Binding-site contacts:
Ligand atom C2 contacts residue ASN187 of chain 1.B at 2.5 Å.
Ligand atom C5 contacts residue ASN187 of chain 1.B at 3.7 Å.
Ligand atom C3 contacts residue GLU300 of chain 1.B at 3.3 Å.
Ligand atom C4 contacts residue ASN187 of chain 1.B at 4.2 Å.
Ligand atom O6 contacts residue GLU277 of chain 1.B at 2.9 Å (salt-bridge).
Ligand atom O7 contacts residue ASN240 of chain 1.B at 3.8 Å.
Ligand atom O6 contacts residue GLN276 of chain 1.B at 3.8 Å.
Ligand atom O4 contacts residue GLU300 of chain 1.B at 3.6 Å.
Ligand atom C3 contacts residue THR189 of chain 1.B at 3.7 Å.
Ligand atom C4 contacts residue GLU300 of chain 1.B at 4.1 Å.
Ligand atom O5 contacts residue GLN276 of chain 1.B at 3.6 Å.
Ligand atom O7 contacts residue ASN187 of chain 1.B at 3.6 Å.
Ligand atom C8 contacts residue ASP242 of chain 1.B at 4.5 Å.
Ligand atom C7 contacts residue ASN187 of chain 1.B at 3.6 Å.
Ligand atom O3 contacts residue GLU300 of chain 1.B at 3.3 Å (salt-bridge).
Ligand atom C1 contacts residue THR189 of chain 1.B at 3.0 Å.
Ligand atom N2 contacts residue THR189 of chain 1.B at 4.0 Å.
Ligand atom C5 contacts residue THR189 of chain 1.B at 3.5 Å.
Ligand atom C2 contacts residue GLU300 of chain 1.B at 4.5 Å.
Ligand atom C6 contacts residue GLU277 of chain 1.B at 3.4 Å.
Ligand atom N2 contacts residue ASN187 of chain 1.B at 2.8 Å (h-bond).
Ligand atom C1 contacts residue ASN187 of chain 1.B at 1.4 Å.
Ligand atom C6 contacts residue GLN276 of chain 1.B at 4.2 Å.
Ligand atom C3 contacts residue ASN187 of chain 1.B at 3.8 Å.
Ligand atom C1 contacts residue GLN276 of chain 1.B at 4.0 Å.
Ligand atom N2 contacts residue GLU300 of chain 1.B at 4.5 Å.
Ligand atom C4 contacts residue THR189 of chain 1.B at 4.1 Å.
Ligand atom O5 contacts residue THR189 of chain 1.B at 3.6 Å (h-bond).
Ligand atom C8 contacts residue ASN240 of chain 1.B at 3.3 Å.
Ligand atom C2 contacts residue THR189 of chain 1.B at 3.8 Å.
Ligand atom O5 contacts residue ASN187 of chain 1.B at 2.4 Å (h-bond).
Ligand atom C7 contacts residue ASN240 of chain 1.B at 4.0 Å.
Ligand atom C8 contacts residue THR189 of chain 1.B at 3.8 Å.
Ligand atom O7 contacts residue TYR298 of chain 1.B at 3.7 Å.

This protein binds this small molecule.
Small molecule (SMILES): CC(=O)N[C@H]1[C@H](O[C@H]2[C@H](O)[C@@H](NC(C)=O)CO[C@@H]2CO)O[C@H](CO)[C@@H](O)[C@@H]1O

Sequence of chain 1.B:
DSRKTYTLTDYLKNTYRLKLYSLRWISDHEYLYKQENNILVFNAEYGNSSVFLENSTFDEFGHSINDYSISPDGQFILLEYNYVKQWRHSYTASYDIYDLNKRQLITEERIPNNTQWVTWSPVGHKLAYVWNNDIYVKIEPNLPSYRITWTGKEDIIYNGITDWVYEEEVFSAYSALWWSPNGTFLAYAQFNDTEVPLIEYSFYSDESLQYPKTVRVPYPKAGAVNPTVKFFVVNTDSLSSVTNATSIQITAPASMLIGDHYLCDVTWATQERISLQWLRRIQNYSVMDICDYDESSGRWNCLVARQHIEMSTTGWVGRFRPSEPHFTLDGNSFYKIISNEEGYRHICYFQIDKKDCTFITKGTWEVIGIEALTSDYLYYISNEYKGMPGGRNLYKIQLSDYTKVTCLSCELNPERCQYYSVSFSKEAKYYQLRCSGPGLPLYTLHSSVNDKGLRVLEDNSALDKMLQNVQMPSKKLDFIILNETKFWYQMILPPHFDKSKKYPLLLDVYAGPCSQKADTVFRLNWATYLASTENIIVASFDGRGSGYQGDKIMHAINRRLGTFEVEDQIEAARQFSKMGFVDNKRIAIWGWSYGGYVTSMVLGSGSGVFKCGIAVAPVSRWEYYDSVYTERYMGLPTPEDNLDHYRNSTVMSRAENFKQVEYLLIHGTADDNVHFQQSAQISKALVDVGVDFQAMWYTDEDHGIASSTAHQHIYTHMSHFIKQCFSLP